Sequence of chain 1.F:
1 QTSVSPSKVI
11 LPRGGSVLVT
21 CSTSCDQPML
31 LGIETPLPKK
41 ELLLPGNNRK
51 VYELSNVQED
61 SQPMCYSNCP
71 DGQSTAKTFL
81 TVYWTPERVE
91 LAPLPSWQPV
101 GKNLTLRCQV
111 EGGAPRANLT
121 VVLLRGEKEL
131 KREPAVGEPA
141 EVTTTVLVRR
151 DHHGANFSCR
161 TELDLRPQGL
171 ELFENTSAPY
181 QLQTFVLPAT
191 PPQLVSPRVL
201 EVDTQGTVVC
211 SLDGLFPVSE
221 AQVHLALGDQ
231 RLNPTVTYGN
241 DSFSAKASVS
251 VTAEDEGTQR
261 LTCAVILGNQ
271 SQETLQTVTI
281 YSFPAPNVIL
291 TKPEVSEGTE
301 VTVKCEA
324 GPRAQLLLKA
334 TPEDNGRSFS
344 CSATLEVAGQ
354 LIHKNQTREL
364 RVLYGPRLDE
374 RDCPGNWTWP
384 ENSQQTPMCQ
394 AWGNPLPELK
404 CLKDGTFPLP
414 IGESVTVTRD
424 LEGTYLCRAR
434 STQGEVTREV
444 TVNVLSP

The protein below binds the small molecule below.
Small molecule (SMILES): CC(=O)N[C@@H]1[C@@H](O)[C@H](O)[C@@H](CO)O[C@H]1O

Binding-site contacts:
Ligand atom O5 contacts residue ASN156 of chain 1.F at 2.5 Å (h-bond).
Ligand atom C1 contacts residue GLY126 of chain 1.F at 3.4 Å.
Ligand atom O3 contacts residue GLU127 of chain 1.F at 4.2 Å.
Ligand atom N2 contacts residue ASN156 of chain 1.F at 2.5 Å (h-bond).
Ligand atom C3 contacts residue GLU127 of chain 1.F at 3.6 Å.
Ligand atom O5 contacts residue GLY126 of chain 1.F at 3.7 Å.
Ligand atom C8 contacts residue PRO179 of chain 1.F at 4.4 Å (hydrophobic).
Ligand atom C5 contacts residue GLU127 of chain 1.F at 3.6 Å.
Ligand atom C4 contacts residue ASN156 of chain 1.F at 4.2 Å.
Ligand atom C5 contacts residue GLY126 of chain 1.F at 4.0 Å.
Ligand atom C2 contacts residue ASN156 of chain 1.F at 2.3 Å.
Ligand atom C4 contacts residue GLU127 of chain 1.F at 3.6 Å.
Ligand atom C1 contacts residue ASN156 of chain 1.F at 1.4 Å.
Ligand atom O7 contacts residue ASN156 of chain 1.F at 3.2 Å (h-bond).
Ligand atom C5 contacts residue ASN156 of chain 1.F at 3.7 Å.
Ligand atom C3 contacts residue ASN156 of chain 1.F at 3.6 Å.
Ligand atom C6 contacts residue LYS128 of chain 1.F at 4.3 Å.
Ligand atom C6 contacts residue GLU127 of chain 1.F at 3.8 Å.
Ligand atom C7 contacts residue ASN156 of chain 1.F at 3.3 Å.
Ligand atom O4 contacts residue GLU127 of chain 1.F at 3.1 Å (salt-bridge).
Ligand atom C8 contacts residue ASN156 of chain 1.F at 4.2 Å.